Sequence of chain 1.C:
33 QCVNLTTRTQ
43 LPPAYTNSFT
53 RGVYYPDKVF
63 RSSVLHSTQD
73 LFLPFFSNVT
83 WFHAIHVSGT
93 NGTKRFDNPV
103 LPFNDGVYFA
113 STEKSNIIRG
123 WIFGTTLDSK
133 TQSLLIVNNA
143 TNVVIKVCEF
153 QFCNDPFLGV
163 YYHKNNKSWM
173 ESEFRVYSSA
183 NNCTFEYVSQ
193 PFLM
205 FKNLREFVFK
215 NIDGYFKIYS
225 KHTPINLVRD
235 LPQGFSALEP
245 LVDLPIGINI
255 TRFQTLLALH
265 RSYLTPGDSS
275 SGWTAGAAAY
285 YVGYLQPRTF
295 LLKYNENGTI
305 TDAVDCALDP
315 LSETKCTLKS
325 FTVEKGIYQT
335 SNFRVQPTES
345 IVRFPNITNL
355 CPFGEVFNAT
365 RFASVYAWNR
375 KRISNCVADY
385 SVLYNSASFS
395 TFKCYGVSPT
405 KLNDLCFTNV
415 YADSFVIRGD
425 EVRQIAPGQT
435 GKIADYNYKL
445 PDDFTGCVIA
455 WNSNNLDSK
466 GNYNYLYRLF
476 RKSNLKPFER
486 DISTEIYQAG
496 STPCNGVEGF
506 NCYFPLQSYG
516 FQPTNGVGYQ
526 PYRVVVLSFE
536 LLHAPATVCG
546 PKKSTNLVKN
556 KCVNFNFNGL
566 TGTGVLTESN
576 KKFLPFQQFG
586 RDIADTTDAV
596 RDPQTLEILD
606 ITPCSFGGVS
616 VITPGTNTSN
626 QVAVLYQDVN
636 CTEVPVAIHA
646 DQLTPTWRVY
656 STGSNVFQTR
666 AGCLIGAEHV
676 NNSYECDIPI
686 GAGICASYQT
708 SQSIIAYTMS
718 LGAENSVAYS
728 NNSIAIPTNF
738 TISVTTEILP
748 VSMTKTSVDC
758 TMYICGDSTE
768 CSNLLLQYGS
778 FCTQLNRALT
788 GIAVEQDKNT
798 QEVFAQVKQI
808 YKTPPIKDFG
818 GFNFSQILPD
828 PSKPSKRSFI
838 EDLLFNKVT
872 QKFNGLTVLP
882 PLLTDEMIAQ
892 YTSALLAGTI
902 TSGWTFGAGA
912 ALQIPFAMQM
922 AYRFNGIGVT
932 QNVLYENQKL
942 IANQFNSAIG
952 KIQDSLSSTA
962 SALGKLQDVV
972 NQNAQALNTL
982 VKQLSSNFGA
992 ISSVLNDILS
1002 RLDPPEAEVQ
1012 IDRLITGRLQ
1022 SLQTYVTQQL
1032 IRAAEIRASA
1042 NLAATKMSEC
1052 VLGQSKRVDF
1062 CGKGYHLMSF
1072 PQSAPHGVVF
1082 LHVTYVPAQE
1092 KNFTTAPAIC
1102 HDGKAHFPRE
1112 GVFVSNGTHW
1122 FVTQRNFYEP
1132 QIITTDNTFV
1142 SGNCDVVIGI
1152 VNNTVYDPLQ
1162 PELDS

Sequence of chain 1.B:
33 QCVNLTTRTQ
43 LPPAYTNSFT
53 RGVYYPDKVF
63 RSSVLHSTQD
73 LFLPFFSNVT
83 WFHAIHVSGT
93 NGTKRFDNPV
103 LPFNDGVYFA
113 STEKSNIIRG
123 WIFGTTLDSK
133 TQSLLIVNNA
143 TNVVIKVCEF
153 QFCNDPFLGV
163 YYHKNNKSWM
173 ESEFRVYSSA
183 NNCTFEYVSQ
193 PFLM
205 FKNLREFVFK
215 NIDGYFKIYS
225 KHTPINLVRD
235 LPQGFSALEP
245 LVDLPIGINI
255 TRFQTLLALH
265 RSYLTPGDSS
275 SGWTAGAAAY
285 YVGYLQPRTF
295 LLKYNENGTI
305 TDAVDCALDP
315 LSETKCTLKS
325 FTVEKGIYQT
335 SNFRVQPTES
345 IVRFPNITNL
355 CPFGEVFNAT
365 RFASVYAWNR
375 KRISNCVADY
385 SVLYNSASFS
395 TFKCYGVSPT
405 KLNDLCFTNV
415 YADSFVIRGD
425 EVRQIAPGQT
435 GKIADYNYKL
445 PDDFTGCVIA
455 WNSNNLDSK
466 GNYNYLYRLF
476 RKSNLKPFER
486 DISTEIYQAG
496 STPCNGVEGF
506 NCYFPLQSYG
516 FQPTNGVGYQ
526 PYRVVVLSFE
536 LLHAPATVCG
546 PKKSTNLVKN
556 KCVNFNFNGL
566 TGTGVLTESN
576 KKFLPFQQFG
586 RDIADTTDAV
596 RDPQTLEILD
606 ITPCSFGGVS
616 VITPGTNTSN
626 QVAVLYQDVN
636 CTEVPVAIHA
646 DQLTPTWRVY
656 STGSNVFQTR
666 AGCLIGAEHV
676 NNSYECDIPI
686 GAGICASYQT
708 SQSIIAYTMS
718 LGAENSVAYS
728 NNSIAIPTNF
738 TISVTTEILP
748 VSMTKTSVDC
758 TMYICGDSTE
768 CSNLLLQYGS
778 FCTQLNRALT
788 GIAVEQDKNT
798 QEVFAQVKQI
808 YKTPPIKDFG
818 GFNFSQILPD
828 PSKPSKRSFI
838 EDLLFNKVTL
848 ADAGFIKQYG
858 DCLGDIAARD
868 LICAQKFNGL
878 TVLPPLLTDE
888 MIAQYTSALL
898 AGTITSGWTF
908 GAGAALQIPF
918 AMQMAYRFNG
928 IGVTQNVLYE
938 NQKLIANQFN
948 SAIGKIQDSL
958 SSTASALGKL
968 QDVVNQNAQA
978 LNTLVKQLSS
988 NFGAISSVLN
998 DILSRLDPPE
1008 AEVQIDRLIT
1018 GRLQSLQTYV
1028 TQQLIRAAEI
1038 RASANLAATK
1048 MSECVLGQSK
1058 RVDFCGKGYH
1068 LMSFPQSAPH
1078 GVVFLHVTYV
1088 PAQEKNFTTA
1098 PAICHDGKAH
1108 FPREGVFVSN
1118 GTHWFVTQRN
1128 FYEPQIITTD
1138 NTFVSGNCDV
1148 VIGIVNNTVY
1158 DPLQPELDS

Binding-site contacts:
Ligand atom C8 contacts residue GLY1150 of chain 1.B at 3.7 Å.
Ligand atom O7 contacts residue ASN728 of chain 1.B at 3.8 Å.
Ligand atom C1 contacts residue ASN728 of chain 1.B at 3.1 Å.
Ligand atom C7 contacts residue ASN728 of chain 1.B at 3.9 Å.
Ligand atom O5 contacts residue ASN728 of chain 1.B at 3.7 Å.
Ligand atom C2 contacts residue ASN728 of chain 1.B at 3.4 Å.
Ligand atom N2 contacts residue ASN728 of chain 1.B at 3.7 Å.
Ligand atom O5 contacts residue ASP815 of chain 1.C at 4.5 Å.

A small-molecule ligand and the protein it binds are described below.
Small molecule (SMILES): CC(=O)N[C@@H]1[C@@H](O)[C@H](O)[C@@H](CO)O[C@H]1O